A protein and the small-molecule ligand that binds it are described below.
Small molecule (SMILES): O=c1[nH]cnc2c([C@@H]3N[C@H](COP(=O)(O)O)[C@@H](O)[C@H]3O)c[nH]c12

Binding-site contacts:
Ligand atom C2' contacts residue MG1 of chain 2.E at 3.2 Å.
Ligand atom O2' contacts residue MG1 of chain 2.E at 2.3 Å.
Ligand atom O2' contacts residue ASP145 of chain 2.A at 2.5 Å (salt-bridge).
Ligand atom O1P contacts residue GLY150 of chain 2.A at 3.0 Å (h-bond).
Ligand atom O5' contacts residue TYR116 of chain 2.A at 3.3 Å.
Ligand atom O3P contacts residue TYR116 of chain 2.A at 2.6 Å (h-bond).
Ligand atom O3' contacts residue POP1 of chain 2.H at 3.1 Å (h-bond).
Ligand atom O2P contacts residue THR152 of chain 2.A at 2.8 Å (h-bond).
Ligand atom O6 contacts residue PHE197 of chain 2.A at 3.4 Å.
Ligand atom O3' contacts residue ASP145 of chain 2.A at 3.3 Å (salt-bridge).
Ligand atom N7 contacts residue ASP148 of chain 2.A at 2.8 Å (salt-bridge).
Ligand atom O2' contacts residue POP1 of chain 2.H at 3.1 Å (h-bond).
Ligand atom C4' contacts residue POP1 of chain 2.H at 3.4 Å.
Ligand atom C2' contacts residue ASP145 of chain 2.A at 3.3 Å.
Ligand atom O6 contacts residue LYS176 of chain 2.A at 2.9 Å (salt-bridge).
Ligand atom O3P contacts residue ASP148 of chain 2.A at 3.1 Å.
Ligand atom O1P contacts residue THR149 of chain 2.A at 3.1 Å (h-bond).
Ligand atom O5' contacts residue THR152 of chain 2.A at 3.5 Å (h-bond).
Ligand atom C3' contacts residue GLU144 of chain 2.A at 3.3 Å.
Ligand atom O1P contacts residue ASP148 of chain 2.A at 2.9 Å (salt-bridge).
Ligand atom N1 contacts residue VAL198 of chain 2.A at 2.5 Å (h-bond).
Ligand atom C8 contacts residue TYR116 of chain 2.A at 3.5 Å (hydrophobic).
Ligand atom N4' contacts residue POP1 of chain 2.H at 3.1 Å (h-bond).
Ligand atom N4' contacts residue TYR116 of chain 2.A at 3.4 Å.
Ligand atom C5' contacts residue ILE146 of chain 2.A at 3.3 Å (hydrophobic).
Ligand atom C3' contacts residue ASP145 of chain 2.A at 3.2 Å.
Ligand atom C6 contacts residue PHE197 of chain 2.A at 3.4 Å (hydrophobic).
Ligand atom C1' contacts residue POP1 of chain 2.H at 3.2 Å.
Ligand atom O3P contacts residue THR149 of chain 2.A at 2.8 Å (h-bond).
Ligand atom O2P contacts residue THR149 of chain 2.A at 3.3 Å (h-bond).
Ligand atom C2' contacts residue POP1 of chain 2.H at 3.5 Å.
Ligand atom P contacts residue THR149 of chain 2.A at 3.4 Å.
Ligand atom O2P contacts residue LYS151 of chain 2.A at 3.3 Å (salt-bridge).
Ligand atom C3' contacts residue MG1 of chain 2.E at 3.1 Å.
Ligand atom O3' contacts residue GLU144 of chain 2.A at 2.7 Å (salt-bridge).
Ligand atom C2 contacts residue VAL198 of chain 2.A at 3.1 Å (hydrophobic).
Ligand atom C2 contacts residue ASP204 of chain 2.A at 3.4 Å.
Ligand atom O3' contacts residue MG1 of chain 2.E at 2.2 Å.
Ligand atom N1 contacts residue PHE197 of chain 2.A at 3.4 Å.
Ligand atom O6 contacts residue VAL198 of chain 2.A at 3.1 Å (h-bond).

Sequence of chain 2.A:
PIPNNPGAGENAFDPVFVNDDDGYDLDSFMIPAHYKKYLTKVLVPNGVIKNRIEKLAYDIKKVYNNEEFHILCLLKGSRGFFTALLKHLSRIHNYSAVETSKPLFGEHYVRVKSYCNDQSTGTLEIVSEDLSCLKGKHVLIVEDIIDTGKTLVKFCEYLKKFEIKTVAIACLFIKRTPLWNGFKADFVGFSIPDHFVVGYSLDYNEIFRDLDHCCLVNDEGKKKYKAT